Sequence of chain 1.A:
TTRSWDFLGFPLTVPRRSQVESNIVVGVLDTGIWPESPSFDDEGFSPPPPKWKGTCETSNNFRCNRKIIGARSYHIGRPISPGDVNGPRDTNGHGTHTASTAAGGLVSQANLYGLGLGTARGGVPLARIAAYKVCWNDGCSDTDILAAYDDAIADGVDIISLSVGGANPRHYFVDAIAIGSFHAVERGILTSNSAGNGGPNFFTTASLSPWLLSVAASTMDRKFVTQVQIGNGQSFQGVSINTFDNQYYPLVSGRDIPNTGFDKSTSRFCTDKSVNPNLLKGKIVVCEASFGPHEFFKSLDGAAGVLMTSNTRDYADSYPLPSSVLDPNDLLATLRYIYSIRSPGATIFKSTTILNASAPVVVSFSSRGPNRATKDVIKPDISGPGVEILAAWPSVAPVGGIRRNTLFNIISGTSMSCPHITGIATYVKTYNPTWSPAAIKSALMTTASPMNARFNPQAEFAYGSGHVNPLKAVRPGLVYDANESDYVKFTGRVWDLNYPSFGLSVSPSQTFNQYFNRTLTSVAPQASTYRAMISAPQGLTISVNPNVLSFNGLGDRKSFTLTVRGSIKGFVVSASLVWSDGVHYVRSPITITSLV

Binding-site contacts:
Ligand atom C8 contacts residue ASP521 of chain 1.A at 4.2 Å.
Ligand atom C3 contacts residue ASN542 of chain 1.A at 3.8 Å.
Ligand atom C4 contacts residue ASN542 of chain 1.A at 4.3 Å.
Ligand atom N2 contacts residue ARG582 of chain 1.A at 3.9 Å.
Ligand atom C1 contacts residue ASN542 of chain 1.A at 1.4 Å.
Ligand atom N2 contacts residue ASN542 of chain 1.A at 2.9 Å (h-bond).
Ligand atom O6 contacts residue ARG582 of chain 1.A at 4.0 Å.
Ligand atom O4 contacts residue SER584 of chain 1.A at 4.2 Å.
Ligand atom O6 contacts residue THR544 of chain 1.A at 3.4 Å (h-bond).
Ligand atom C7 contacts residue ASN542 of chain 1.A at 3.5 Å.
Ligand atom N2 contacts residue SER584 of chain 1.A at 4.2 Å.
Ligand atom C8 contacts residue ASN542 of chain 1.A at 3.2 Å.
Ligand atom C7 contacts residue SER584 of chain 1.A at 3.9 Å.
Ligand atom C5 contacts residue THR544 of chain 1.A at 3.6 Å.
Ligand atom O6 contacts residue SER584 of chain 1.A at 3.6 Å.
Ligand atom C8 contacts residue TYR540 of chain 1.A at 4.3 Å (hydrophobic).
Ligand atom C8 contacts residue ARG582 of chain 1.A at 4.3 Å.
Ligand atom C5 contacts residue ASN542 of chain 1.A at 3.7 Å.
Ligand atom C1 contacts residue SER584 of chain 1.A at 4.4 Å.
Ligand atom C3 contacts residue ARG582 of chain 1.A at 4.5 Å.
Ligand atom O5 contacts residue ASN542 of chain 1.A at 2.4 Å (h-bond).
Ligand atom C5 contacts residue SER584 of chain 1.A at 3.5 Å.
Ligand atom O7 contacts residue SER584 of chain 1.A at 3.2 Å (h-bond).
Ligand atom C4 contacts residue SER584 of chain 1.A at 4.3 Å.
Ligand atom C2 contacts residue ASN542 of chain 1.A at 2.5 Å.
Ligand atom C6 contacts residue THR544 of chain 1.A at 3.4 Å.
Ligand atom O5 contacts residue THR544 of chain 1.A at 3.8 Å.
Ligand atom C6 contacts residue SER584 of chain 1.A at 4.0 Å.
Ligand atom O5 contacts residue SER584 of chain 1.A at 4.2 Å.

A small-molecule ligand and the protein it binds are described below.
Small molecule (SMILES): CC(=O)N[C@H]1[C@H](O[C@H]2[C@H](O[C@@H]3O[C@@H](C)[C@@H](O)[C@@H](O)[C@@H]3O)[C@@H](NC(C)=O)CO[C@@H]2CO)O[C@H](CO)[C@@H](O)[C@@H]1O